Binding-site contacts:
Ligand atom C7 contacts residue GLU274 of chain 1.D at 4.1 Å.
Ligand atom C2 contacts residue ASN276 of chain 1.D at 2.5 Å.
Ligand atom C8 contacts residue SER314 of chain 1.D at 3.2 Å.
Ligand atom C3 contacts residue ASN276 of chain 1.D at 3.8 Å.
Ligand atom C5 contacts residue GLU274 of chain 1.D at 4.1 Å.
Ligand atom N2 contacts residue ASN276 of chain 1.D at 2.9 Å (h-bond).
Ligand atom C3 contacts residue GLU274 of chain 1.D at 3.8 Å.
Ligand atom C8 contacts residue ASN276 of chain 1.D at 4.3 Å.
Ligand atom C8 contacts residue ILE313 of chain 1.D at 3.5 Å (hydrophobic).
Ligand atom O7 contacts residue ASN312 of chain 1.D at 4.0 Å.
Ligand atom O5 contacts residue GLU274 of chain 1.D at 4.5 Å.
Ligand atom O7 contacts residue NAG1 of chain 1.W at 4.0 Å.
Ligand atom O7 contacts residue ASN276 of chain 1.D at 2.7 Å (h-bond).
Ligand atom C4 contacts residue ASN276 of chain 1.D at 4.2 Å.
Ligand atom C5 contacts residue ASN276 of chain 1.D at 3.7 Å.
Ligand atom C7 contacts residue ASN312 of chain 1.D at 4.4 Å.
Ligand atom C1 contacts residue ASN276 of chain 1.D at 1.4 Å.
Ligand atom C8 contacts residue GLU274 of chain 1.D at 3.6 Å.
Ligand atom C2 contacts residue GLU274 of chain 1.D at 3.8 Å.
Ligand atom N2 contacts residue GLU274 of chain 1.D at 3.5 Å.
Ligand atom C4 contacts residue GLU274 of chain 1.D at 4.2 Å.
Ligand atom C8 contacts residue ASN312 of chain 1.D at 4.1 Å.
Ligand atom O4 contacts residue GLU274 of chain 1.D at 4.0 Å.
Ligand atom C7 contacts residue ASN276 of chain 1.D at 3.0 Å.
Ligand atom O5 contacts residue ASN276 of chain 1.D at 2.4 Å (h-bond).
Ligand atom C1 contacts residue GLU274 of chain 1.D at 3.5 Å.

Sequence of chain 1.D:
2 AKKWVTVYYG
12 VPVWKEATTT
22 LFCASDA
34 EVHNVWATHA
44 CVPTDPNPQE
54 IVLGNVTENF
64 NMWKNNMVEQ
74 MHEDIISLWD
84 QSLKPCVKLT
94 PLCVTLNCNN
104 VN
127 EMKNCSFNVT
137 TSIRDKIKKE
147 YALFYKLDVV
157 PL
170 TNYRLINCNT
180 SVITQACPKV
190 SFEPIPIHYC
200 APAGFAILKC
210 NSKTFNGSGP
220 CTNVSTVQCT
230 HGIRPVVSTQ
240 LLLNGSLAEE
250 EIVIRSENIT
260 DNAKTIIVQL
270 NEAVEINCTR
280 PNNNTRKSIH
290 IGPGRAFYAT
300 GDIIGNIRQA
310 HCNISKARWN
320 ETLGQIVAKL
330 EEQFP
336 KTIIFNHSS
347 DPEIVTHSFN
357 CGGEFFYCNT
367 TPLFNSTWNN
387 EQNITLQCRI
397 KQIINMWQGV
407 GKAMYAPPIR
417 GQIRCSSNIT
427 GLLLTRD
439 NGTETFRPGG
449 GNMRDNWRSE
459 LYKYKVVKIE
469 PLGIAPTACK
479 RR

A small-molecule ligand and the protein it binds are described below.
Small molecule (SMILES): CC(=O)N[C@@H]1[C@@H](O)[C@H](O)[C@@H](CO)O[C@H]1O